Sequence of chain 1.D:
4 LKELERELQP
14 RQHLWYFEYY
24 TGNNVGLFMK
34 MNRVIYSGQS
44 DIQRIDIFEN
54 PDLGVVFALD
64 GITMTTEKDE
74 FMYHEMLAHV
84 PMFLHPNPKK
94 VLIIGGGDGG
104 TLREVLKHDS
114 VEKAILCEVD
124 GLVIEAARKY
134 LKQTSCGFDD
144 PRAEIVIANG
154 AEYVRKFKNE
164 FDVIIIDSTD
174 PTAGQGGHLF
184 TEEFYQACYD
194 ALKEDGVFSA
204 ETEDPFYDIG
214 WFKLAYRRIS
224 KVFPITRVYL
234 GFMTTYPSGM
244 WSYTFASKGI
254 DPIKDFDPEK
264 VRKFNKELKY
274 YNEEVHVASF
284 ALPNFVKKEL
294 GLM

Binding-site contacts:
Ligand atom CA contacts residue ASP101 of chain 1.D at 3.5 Å.
Ligand atom N7 contacts residue GLN178 of chain 1.D at 3.2 Å.
Ligand atom CA contacts residue HIS77 of chain 1.D at 3.4 Å.
Ligand atom C4' contacts residue GLY99 of chain 1.D at 3.5 Å.
Ligand atom C2 contacts residue GLY153 of chain 1.D at 3.5 Å.
Ligand atom CG contacts residue ASP170 of chain 1.D at 3.4 Å.
Ligand atom N6 contacts residue ASN152 of chain 1.D at 2.9 Å (h-bond).
Ligand atom C14 contacts residue TYR239 of chain 1.D at 3.5 Å (hydrophobic).
Ligand atom C2' contacts residue GLU121 of chain 1.D at 3.5 Å.
Ligand atom N contacts residue HIS77 of chain 1.D at 2.8 Å (h-bond).
Ligand atom N7 contacts residue GLY177 of chain 1.D at 3.5 Å (h-bond).
Ligand atom CB contacts residue ASP101 of chain 1.D at 3.5 Å.
Ligand atom N16 contacts residue TRP244 of chain 1.D at 3.5 Å.
Ligand atom N3 contacts residue GLY98 of chain 1.D at 3.2 Å.
Ligand atom CA contacts residue TYR239 of chain 1.D at 3.5 Å (hydrophobic).
Ligand atom CA contacts residue ASP170 of chain 1.D at 3.6 Å.
Ligand atom O4' contacts residue GLY98 of chain 1.D at 3.3 Å.
Ligand atom C13 contacts residue SER171 of chain 1.D at 3.1 Å.
Ligand atom C15 contacts residue ASP173 of chain 1.D at 3.4 Å.
Ligand atom C2 contacts residue VAL122 of chain 1.D at 3.5 Å (hydrophobic).
Ligand atom C11 contacts residue SER171 of chain 1.D at 3.4 Å.
Ligand atom O3' contacts residue GLU121 of chain 1.D at 2.8 Å (salt-bridge).
Ligand atom N1 contacts residue GLY153 of chain 1.D at 2.8 Å (h-bond).
Ligand atom C4' contacts residue GLU121 of chain 1.D at 3.4 Å.
Ligand atom C1' contacts residue GLU121 of chain 1.D at 3.3 Å.
Ligand atom N6 contacts residue GLN178 of chain 1.D at 3.1 Å (h-bond).
Ligand atom N contacts residue ASP101 of chain 1.D at 2.7 Å (salt-bridge).
Ligand atom C2 contacts residue CYS120 of chain 1.D at 3.5 Å (hydrophobic).
Ligand atom O4' contacts residue ASP170 of chain 1.D at 3.5 Å (salt-bridge).
Ligand atom C8 contacts residue THR172 of chain 1.D at 3.4 Å.
Ligand atom C12 contacts residue SER171 of chain 1.D at 2.9 Å.
Ligand atom O2' contacts residue GLN46 of chain 1.D at 3.1 Å (h-bond).
Ligand atom C8 contacts residue GLY177 of chain 1.D at 3.3 Å.
Ligand atom CA contacts residue TYR76 of chain 1.D at 3.3 Å (hydrophobic).
Ligand atom C3' contacts residue GLU121 of chain 1.D at 3.5 Å.
Ligand atom O2' contacts residue GLU121 of chain 1.D at 2.8 Å (salt-bridge).
Ligand atom N3 contacts residue VAL122 of chain 1.D at 3.5 Å (h-bond).
Ligand atom N contacts residue ASP170 of chain 1.D at 3.1 Å (salt-bridge).
Ligand atom N7 contacts residue GLY179 of chain 1.D at 3.5 Å (h-bond).
Ligand atom C5' contacts residue ASP170 of chain 1.D at 3.2 Å.

This small molecule binds to this protein.
Small molecule (SMILES): NCC=C(CCCCCN)SC[C@H]1O[C@@H](n2cnc3c(N)ncnc32)[C@H](O)[C@@H]1O